Sequence of chain 1.A:
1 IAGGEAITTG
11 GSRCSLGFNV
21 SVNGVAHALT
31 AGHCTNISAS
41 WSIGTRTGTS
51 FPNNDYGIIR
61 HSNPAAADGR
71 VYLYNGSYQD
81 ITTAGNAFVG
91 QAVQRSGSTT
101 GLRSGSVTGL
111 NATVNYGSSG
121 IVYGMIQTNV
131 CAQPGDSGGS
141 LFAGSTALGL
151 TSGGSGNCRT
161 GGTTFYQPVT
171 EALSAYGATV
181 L

A protein and the small-molecule ligand that binds it are described below.
Small molecule (SMILES): CC(=O)N1CCC[C@H]1C(=O)N[C@@H](C)C(=O)N1CCC[C@H]1C(=O)N[C@@H](Cc1ccc(O)cc1)C(=O)O

Binding-site contacts:
Ligand atom OH contacts residue ALA132 of chain 1.A at 3.4 Å (h-bond).
Ligand atom C contacts residue GLY154 of chain 1.A at 3.6 Å.
Ligand atom C contacts residue HIS33 of chain 1.A at 3.6 Å.
Ligand atom OXT contacts residue SER137 of chain 1.A at 2.9 Å (h-bond).
Ligand atom N contacts residue GLY153 of chain 1.A at 3.7 Å.
Ligand atom N contacts residue SER137 of chain 1.A at 3.1 Å (h-bond).
Ligand atom C contacts residue SER152 of chain 1.A at 3.8 Å.
Ligand atom CE2 contacts residue GLY154 of chain 1.A at 3.7 Å.
Ligand atom CB contacts residue HIS33 of chain 1.A at 3.7 Å.
Ligand atom CA contacts residue SER152 of chain 1.A at 3.6 Å.
Ligand atom O contacts residue GLY154 of chain 1.A at 3.0 Å (h-bond).
Ligand atom N contacts residue SER152 of chain 1.A at 3.0 Å (h-bond).
Ligand atom O contacts residue ASP136 of chain 1.A at 3.7 Å.
Ligand atom CA contacts residue SER137 of chain 1.A at 3.1 Å.
Ligand atom CA contacts residue TYR116 of chain 1.A at 3.6 Å (hydrophobic).
Ligand atom OXT contacts residue HIS33 of chain 1.A at 2.8 Å (h-bond).
Ligand atom C contacts residue SER137 of chain 1.A at 2.5 Å.
Ligand atom CA contacts residue GLY154 of chain 1.A at 3.2 Å.
Ligand atom CZ contacts residue ALA132 of chain 1.A at 3.4 Å (hydrophobic).
Ligand atom N contacts residue GLY154 of chain 1.A at 2.9 Å (h-bond).
Ligand atom CG contacts residue VAL114 of chain 1.A at 3.7 Å (hydrophobic).
Ligand atom O contacts residue TYR116 of chain 1.A at 3.7 Å.
Ligand atom CE2 contacts residue ALA132 of chain 1.A at 3.2 Å (hydrophobic).
Ligand atom CD2 contacts residue ALA132 of chain 1.A at 3.5 Å (hydrophobic).
Ligand atom OH contacts residue GLY156 of chain 1.A at 3.1 Å (h-bond).
Ligand atom CG contacts residue ASN115 of chain 1.A at 3.6 Å.
Ligand atom O contacts residue TYR116 of chain 1.A at 3.7 Å.
Ligand atom N contacts residue TYR116 of chain 1.A at 3.7 Å.
Ligand atom CB contacts residue GLN133 of chain 1.A at 3.6 Å.
Ligand atom OH contacts residue GLY154 of chain 1.A at 3.3 Å.
Ligand atom O contacts residue GLY135 of chain 1.A at 2.8 Å (h-bond).
Ligand atom CB contacts residue SER137 of chain 1.A at 3.2 Å.
Ligand atom O contacts residue GLY153 of chain 1.A at 3.1 Å.
Ligand atom O contacts residue SER137 of chain 1.A at 2.8 Å (h-bond).
Ligand atom CB contacts residue GLY154 of chain 1.A at 3.7 Å.
Ligand atom OH contacts residue SER155 of chain 1.A at 3.4 Å (h-bond).
Ligand atom N contacts residue TYR116 of chain 1.A at 3.7 Å.
Ligand atom CZ contacts residue GLY154 of chain 1.A at 3.7 Å.
Ligand atom O contacts residue PRO134 of chain 1.A at 3.6 Å.
Ligand atom C contacts residue TYR116 of chain 1.A at 3.5 Å (hydrophobic).